Sequence of chain 1.A:
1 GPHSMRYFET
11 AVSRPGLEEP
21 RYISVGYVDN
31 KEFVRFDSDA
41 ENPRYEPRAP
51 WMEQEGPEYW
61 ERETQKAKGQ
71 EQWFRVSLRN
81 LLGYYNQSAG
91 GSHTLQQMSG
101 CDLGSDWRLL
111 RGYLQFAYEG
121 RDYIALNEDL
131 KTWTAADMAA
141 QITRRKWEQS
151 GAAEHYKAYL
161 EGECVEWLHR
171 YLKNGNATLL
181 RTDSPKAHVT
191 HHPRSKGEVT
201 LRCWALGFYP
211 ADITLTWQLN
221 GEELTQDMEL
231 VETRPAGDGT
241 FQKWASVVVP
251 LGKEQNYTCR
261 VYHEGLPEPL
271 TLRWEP

Binding-site contacts:
Ligand atom CZ contacts residue SER150 of chain 1.A at 3.0 Å.
Ligand atom CA contacts residue TRP73 of chain 1.A at 3.3 Å (hydrophobic).
Ligand atom OH contacts residue SER150 of chain 1.A at 2.7 Å (h-bond).
Ligand atom N contacts residue GLN70 of chain 1.A at 3.2 Å (h-bond).
Ligand atom NZ contacts residue GLU63 of chain 1.A at 3.4 Å (salt-bridge).
Ligand atom O contacts residue TRP147 of chain 1.A at 3.1 Å (h-bond).
Ligand atom OXT contacts residue ASN80 of chain 1.A at 2.8 Å (h-bond).
Ligand atom O contacts residue THR143 of chain 1.A at 2.9 Å (h-bond).
Ligand atom OD2 contacts residue TRP73 of chain 1.A at 3.2 Å.
Ligand atom O contacts residue HIS155 of chain 1.A at 2.9 Å.
Ligand atom CE2 contacts residue SER150 of chain 1.A at 2.9 Å.
Ligand atom CD1 contacts residue HIS155 of chain 1.A at 3.3 Å.
Ligand atom O contacts residue TRP73 of chain 1.A at 3.1 Å (h-bond).
Ligand atom O contacts residue TRP73 of chain 1.A at 3.0 Å (h-bond).
Ligand atom N contacts residue GLU63 of chain 1.A at 3.0 Å (salt-bridge).
Ligand atom N contacts residue TRP73 of chain 1.A at 3.4 Å (h-bond).
Ligand atom CE contacts residue TRP167 of chain 1.A at 3.3 Å (hydrophobic).
Ligand atom CG1 contacts residue SER77 of chain 1.A at 3.4 Å.
Ligand atom C contacts residue TRP73 of chain 1.A at 3.2 Å (hydrophobic).
Ligand atom OD1 contacts residue GLN97 of chain 1.A at 2.9 Å (h-bond).
Ligand atom N contacts residue TYR171 of chain 1.A at 3.1 Å (h-bond).
Ligand atom CB contacts residue SER77 of chain 1.A at 3.4 Å.
Ligand atom O contacts residue LYS66 of chain 1.A at 2.5 Å (salt-bridge).
Ligand atom OXT contacts residue TYR84 of chain 1.A at 3.0 Å (h-bond).
Ligand atom OD2 contacts residue GLN97 of chain 1.A at 2.8 Å (h-bond).
Ligand atom N contacts residue TYR7 of chain 1.A at 3.4 Å (h-bond).
Ligand atom C contacts residue TYR84 of chain 1.A at 3.2 Å (hydrophobic).
Ligand atom N contacts residue SER77 of chain 1.A at 2.8 Å (h-bond).
Ligand atom NZ contacts residue ARG62 of chain 1.A at 3.4 Å (salt-bridge).
Ligand atom CG contacts residue TRP167 of chain 1.A at 3.2 Å (hydrophobic).
Ligand atom N contacts residue TYR156 of chain 1.A at 3.0 Å (h-bond).
Ligand atom CB contacts residue TYR156 of chain 1.A at 3.3 Å (hydrophobic).
Ligand atom CD contacts residue LYS66 of chain 1.A at 3.3 Å.
Ligand atom CB contacts residue TRP73 of chain 1.A at 3.2 Å (hydrophobic).
Ligand atom O contacts residue TYR84 of chain 1.A at 2.6 Å (h-bond).
Ligand atom O contacts residue LYS146 of chain 1.A at 3.3 Å (salt-bridge).
Ligand atom OD1 contacts residue TYR156 of chain 1.A at 3.3 Å.
Ligand atom CD contacts residue GLU63 of chain 1.A at 3.4 Å.
Ligand atom O contacts residue TYR159 of chain 1.A at 2.7 Å (h-bond).
Ligand atom N contacts residue TYR7 of chain 1.A at 3.4 Å.

A protein and the small-molecule ligand that binds it are described below.
Small molecule (SMILES): CC[C@H](C)[C@H](NC(=O)[C@@H]1CCCN1C(=O)[C@H](C)NC(=O)[C@H](Cc1ccc(O)cc1)NC(=O)[C@H](CC(=O)O)NC(=O)[C@H](Cc1ccc(O)cc1)NC(=O)[C@@H]1CCCN1C(=O)[C@H](C)NC(=O)[C@@H](N)CCCCN)C(=O)O